Binding-site contacts:
Ligand atom C11 contacts residue ILE171 of chain 1.A at 3.8 Å (hydrophobic).
Ligand atom O1 contacts residue GLN100 of chain 1.A at 2.8 Å (h-bond).
Ligand atom C1 contacts residue PHE46 of chain 1.A at 4.1 Å (hydrophobic).
Ligand atom C8 contacts residue PHE46 of chain 1.A at 3.8 Å (hydrophobic).
Ligand atom C18 contacts residue ILE207 of chain 1.A at 3.7 Å (hydrophobic).
Ligand atom C21 contacts residue LEU28 of chain 1.A at 3.2 Å (hydrophobic).
Ligand atom C15 contacts residue VAL217 of chain 1.A at 4.1 Å (hydrophobic).
Ligand atom C28 contacts residue LYS112 of chain 1.A at 3.6 Å.
Ligand atom C1 contacts residue ASN169 of chain 1.A at 3.8 Å.
Ligand atom C9 contacts residue LEU43 of chain 1.A at 3.9 Å (hydrophobic).
Ligand atom C2 contacts residue ASN169 of chain 1.A at 3.4 Å.
Ligand atom C17 contacts residue PRO114 of chain 1.A at 3.9 Å (hydrophobic).
Ligand atom C15 contacts residue GLU111 of chain 1.A at 3.6 Å.
Ligand atom C7 contacts residue PHE46 of chain 1.A at 3.6 Å (hydrophobic).
Ligand atom C12 contacts residue ILE171 of chain 1.A at 3.9 Å (hydrophobic).
Ligand atom C18 contacts residue VAL183 of chain 1.A at 4.1 Å (hydrophobic).
Ligand atom C19 contacts residue GLN185 of chain 1.A at 3.8 Å.
Ligand atom C28 contacts residue LYS113 of chain 1.A at 3.9 Å.
Ligand atom C11 contacts residue LEU43 of chain 1.A at 4.1 Å (hydrophobic).
Ligand atom C6 contacts residue TYR101 of chain 1.A at 3.5 Å (hydrophobic).
Ligand atom C22 contacts residue PRO114 of chain 1.A at 4.0 Å (hydrophobic).
Ligand atom C4 contacts residue GLN100 of chain 1.A at 3.4 Å.
Ligand atom C3 contacts residue GLN100 of chain 1.A at 3.3 Å.
Ligand atom C6 contacts residue ARG104 of chain 1.A at 3.9 Å.
Ligand atom C9 contacts residue PHE46 of chain 1.A at 4.0 Å (hydrophobic).
Ligand atom C19 contacts residue ILE171 of chain 1.A at 3.9 Å (hydrophobic).
Ligand atom C5 contacts residue PHE46 of chain 1.A at 3.9 Å (hydrophobic).
Ligand atom C28 contacts residue GLU111 of chain 1.A at 4.0 Å.
Ligand atom C27 contacts residue PHE17 of chain 1.A at 4.1 Å (hydrophobic).
Ligand atom C4 contacts residue TYR101 of chain 1.A at 3.5 Å (hydrophobic).
Ligand atom C6 contacts residue GLN100 of chain 1.A at 3.4 Å.
Ligand atom C26 contacts residue PHE17 of chain 1.A at 3.6 Å (hydrophobic).
Ligand atom C7 contacts residue GLN100 of chain 1.A at 4.0 Å.
Ligand atom C2 contacts residue GLN185 of chain 1.A at 4.0 Å.
Ligand atom C7 contacts residue ARG104 of chain 1.A at 3.4 Å.
Ligand atom C6 contacts residue PHE46 of chain 1.A at 3.9 Å (hydrophobic).
Ligand atom C24 contacts residue LYS113 of chain 1.A at 4.0 Å.
Ligand atom C28 contacts residue PRO215 of chain 1.A at 3.8 Å (hydrophobic).
Ligand atom C16 contacts residue GLU111 of chain 1.A at 3.5 Å.
Ligand atom C5 contacts residue TYR101 of chain 1.A at 3.8 Å (hydrophobic).

The protein below binds the small molecule below.
Small molecule (SMILES): CC(C)[C@@H](C)/C=C/[C@@H](C)[C@H]1CC[C@H]2C3=CC=C4C[C@@H](O)CC[C@]4(C)[C@H]3CC[C@]12C

Sequence of chain 1.A:
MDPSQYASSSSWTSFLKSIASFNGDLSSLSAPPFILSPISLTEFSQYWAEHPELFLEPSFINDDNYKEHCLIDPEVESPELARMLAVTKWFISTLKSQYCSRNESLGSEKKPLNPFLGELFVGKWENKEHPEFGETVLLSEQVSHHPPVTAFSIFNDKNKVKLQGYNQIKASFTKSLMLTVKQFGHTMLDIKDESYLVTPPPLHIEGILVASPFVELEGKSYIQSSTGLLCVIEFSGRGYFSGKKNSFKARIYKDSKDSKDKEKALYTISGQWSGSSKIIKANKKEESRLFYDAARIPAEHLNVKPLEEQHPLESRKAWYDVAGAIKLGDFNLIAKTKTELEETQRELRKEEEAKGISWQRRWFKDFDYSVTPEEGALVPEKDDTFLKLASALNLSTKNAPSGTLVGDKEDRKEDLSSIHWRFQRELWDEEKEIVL